The protein below binds the small molecule below.
Small molecule (SMILES): CC(=O)N[C@@H]1[C@@H](O)[C@H](O)[C@@H](CO)O[C@H]1O

Sequence of chain 1.C:
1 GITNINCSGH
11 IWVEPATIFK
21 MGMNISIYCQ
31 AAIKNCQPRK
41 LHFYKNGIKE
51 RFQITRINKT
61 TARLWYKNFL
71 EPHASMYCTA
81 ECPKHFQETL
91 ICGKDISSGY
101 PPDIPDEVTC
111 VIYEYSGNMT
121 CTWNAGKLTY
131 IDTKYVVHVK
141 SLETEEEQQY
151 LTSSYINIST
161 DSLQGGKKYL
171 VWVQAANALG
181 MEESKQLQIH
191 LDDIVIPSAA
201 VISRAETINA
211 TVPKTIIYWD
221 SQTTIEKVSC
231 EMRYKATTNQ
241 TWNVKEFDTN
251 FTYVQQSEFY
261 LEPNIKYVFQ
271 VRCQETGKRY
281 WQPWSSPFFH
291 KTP

Binding-site contacts:
Ligand atom C5 contacts residue ASN243 of chain 1.C at 4.5 Å.
Ligand atom O5 contacts residue THR241 of chain 1.C at 3.6 Å.
Ligand atom C1 contacts residue ASN239 of chain 1.C at 1.4 Å.
Ligand atom C5 contacts residue ASN239 of chain 1.C at 3.7 Å.
Ligand atom O6 contacts residue ASN243 of chain 1.C at 2.4 Å (h-bond).
Ligand atom C4 contacts residue ASN239 of chain 1.C at 4.2 Å.
Ligand atom C5 contacts residue THR241 of chain 1.C at 3.9 Å.
Ligand atom O7 contacts residue ASN239 of chain 1.C at 4.5 Å.
Ligand atom C7 contacts residue ASN239 of chain 1.C at 3.9 Å.
Ligand atom O5 contacts residue ASN239 of chain 1.C at 2.4 Å (h-bond).
Ligand atom C6 contacts residue THR241 of chain 1.C at 3.5 Å.
Ligand atom C3 contacts residue ASN239 of chain 1.C at 3.8 Å.
Ligand atom C6 contacts residue ASN243 of chain 1.C at 3.3 Å.
Ligand atom N2 contacts residue ASN239 of chain 1.C at 2.9 Å (h-bond).
Ligand atom C2 contacts residue ASN239 of chain 1.C at 2.4 Å.
Ligand atom C1 contacts residue THR241 of chain 1.C at 4.3 Å.